Binding-site contacts:
Ligand atom O5' contacts residue ARG125 of chain 1.A at 3.1 Å (salt-bridge).
Ligand atom O4 contacts residue ASN107 of chain 1.A at 2.5 Å (h-bond).
Ligand atom O2 contacts residue LYS110 of chain 1.A at 3.4 Å.
Ligand atom C2' contacts residue LEU114 of chain 1.A at 3.4 Å (hydrophobic).
Ligand atom O2 contacts residue ARG48 of chain 1.A at 2.9 Å (salt-bridge).
Ligand atom O2 contacts residue LYS110 of chain 1.A at 2.8 Å (salt-bridge).
Ligand atom O4 contacts residue GLY105 of chain 1.A at 3.2 Å.
Ligand atom O2' contacts residue ARG35 of chain 1.A at 2.6 Å (salt-bridge).
Ligand atom O2 contacts residue GLY28 of chain 1.A at 3.2 Å.
Ligand atom N6 contacts residue ILE47 of chain 1.A at 3.0 Å (h-bond).
Ligand atom C2 contacts residue LEU34 of chain 1.A at 3.3 Å (hydrophobic).
Ligand atom N6 contacts residue ARG125 of chain 1.A at 2.8 Å (salt-bridge).
Ligand atom O2 contacts residue GLN113 of chain 1.A at 3.4 Å.
Ligand atom O3' contacts residue ARG35 of chain 1.A at 3.2 Å (salt-bridge).
Ligand atom O4 contacts residue LYS110 of chain 1.A at 3.3 Å.
Ligand atom O4' contacts residue LEU27 of chain 1.A at 3.3 Å.
Ligand atom O4' contacts residue GLY31 of chain 1.A at 3.4 Å.
Ligand atom C5 contacts residue GLY105 of chain 1.A at 3.3 Å.
Ligand atom C2 contacts residue GLY24 of chain 1.A at 3.2 Å.
Ligand atom N3 contacts residue LEU34 of chain 1.A at 3.3 Å.
Ligand atom N3 contacts residue ARG48 of chain 1.A at 3.2 Å (salt-bridge).
Ligand atom OP2 contacts residue LYS44 of chain 1.A at 3.1 Å.
Ligand atom OP2 contacts residue LYS57 of chain 1.A at 3.2 Å (salt-bridge).
Ligand atom C2 contacts residue LYS54 of chain 1.A at 3.4 Å.
Ligand atom OP1 contacts residue ARG30 of chain 1.A at 2.7 Å (salt-bridge).
Ligand atom N7 contacts residue ARG125 of chain 1.A at 3.2 Å (salt-bridge).
Ligand atom O2' contacts residue GLY28 of chain 1.A at 3.0 Å (h-bond).
Ligand atom C5' contacts residue LEU117 of chain 1.A at 3.5 Å (hydrophobic).
Ligand atom N9 contacts residue LEU27 of chain 1.A at 3.4 Å.
Ligand atom O2 contacts residue PRO29 of chain 1.A at 3.4 Å (h-bond).
Ligand atom N3 contacts residue GLN113 of chain 1.A at 2.8 Å (h-bond).
Ligand atom N3 contacts residue LEU114 of chain 1.A at 3.4 Å (h-bond).
Ligand atom N3 contacts residue GLY24 of chain 1.A at 3.2 Å (h-bond).
Ligand atom O4 contacts residue GLN106 of chain 1.A at 3.2 Å (h-bond).
Ligand atom N1 contacts residue ILE47 of chain 1.A at 2.9 Å (h-bond).
Ligand atom O4' contacts residue LEU117 of chain 1.A at 3.4 Å.
Ligand atom O2' contacts residue PRO63 of chain 1.A at 3.3 Å.
Ligand atom O2' contacts residue LEU114 of chain 1.A at 2.7 Å (h-bond).
Ligand atom C4 contacts residue LEU27 of chain 1.A at 3.5 Å (hydrophobic).
Ligand atom O4' contacts residue ARG125 of chain 1.A at 3.0 Å (salt-bridge).

Sequence of chain 1.A:
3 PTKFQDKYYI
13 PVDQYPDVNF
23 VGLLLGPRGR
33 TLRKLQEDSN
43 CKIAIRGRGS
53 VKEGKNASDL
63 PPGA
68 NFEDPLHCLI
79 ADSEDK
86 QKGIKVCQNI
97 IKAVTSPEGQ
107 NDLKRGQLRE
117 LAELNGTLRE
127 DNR

The protein below binds the small molecule below.
Small molecule (SMILES): Nc1ccn([C@@H]2O[C@H](CO[P](=O)(O)O[C@H]3[C@@H](O)[C@H](n4cnc5c(N)ncnc54)O[C@@H]3CO[P](=O)(O)O[C@H]3[C@@H](O)[C@H](n4cnc5c(N)ncnc54)O[C@@H]3CO[P](=O)(O)O[C@H]3[C@@H](O)[C@H](n4ccc(=O)[nH]c4=O)O[C@@H]3CO[P](=O)(O)O[C@H]3[C@@H](O)[C@H](n4ccc(N)nc4=O)O[C@@H]3CO[P](=O)(O)O[C@H]3[C@@H](O)[C@H](n4cnc5c(N)ncnc54)O[C@@H]3CO[P](=O)(O)O[C@H]3[C@@H](O)[C@H](n4ccc(=O)[nH]c4=O)O[C@@H]3COP(=O)(O)O)[C@@H](OP(=O)(O)O)[C@H]2O)c(=O)n1